Sequence of chain 1.E:
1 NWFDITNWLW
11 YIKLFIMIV

Sequence of chain 1.D:
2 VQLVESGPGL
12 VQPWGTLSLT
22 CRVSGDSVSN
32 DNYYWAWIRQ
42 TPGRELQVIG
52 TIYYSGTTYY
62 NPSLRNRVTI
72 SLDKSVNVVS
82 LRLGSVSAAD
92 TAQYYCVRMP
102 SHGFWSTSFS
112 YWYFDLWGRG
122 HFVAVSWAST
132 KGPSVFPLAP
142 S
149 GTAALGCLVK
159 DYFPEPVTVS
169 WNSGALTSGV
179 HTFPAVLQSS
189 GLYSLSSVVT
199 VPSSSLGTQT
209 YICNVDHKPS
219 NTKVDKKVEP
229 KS

A small-molecule ligand and the protein it binds are described below.
Small molecule (SMILES): C[N+](C)(C)CCOP(=O)(O)O

Binding-site contacts:
Ligand atom C1 contacts residue TYR112 of chain 1.D at 3.4 Å (hydrophobic).
Ligand atom N1 contacts residue TRP10 of chain 1.E at 4.3 Å.
Ligand atom N1 contacts residue TYR32 of chain 1.C at 4.0 Å.
Ligand atom O3 contacts residue LYS31 of chain 1.C at 3.4 Å (salt-bridge).
Ligand atom C5 contacts residue THR30 of chain 1.C at 3.6 Å.
Ligand atom O2 contacts residue TYR112 of chain 1.D at 4.4 Å.
Ligand atom C5 contacts residue TRP10 of chain 1.E at 4.3 Å (hydrophobic).
Ligand atom C2 contacts residue TYR112 of chain 1.D at 4.2 Å (hydrophobic).
Ligand atom C5 contacts residue TYR32 of chain 1.C at 3.5 Å (hydrophobic).
Ligand atom C5 contacts residue TYR11 of chain 1.E at 3.2 Å (hydrophobic).
Ligand atom N1 contacts residue THR30 of chain 1.C at 4.2 Å.
Ligand atom C4 contacts residue LYS31 of chain 1.C at 3.9 Å.
Ligand atom C2 contacts residue TRP10 of chain 1.E at 3.9 Å (hydrophobic).
Ligand atom N1 contacts residue TYR112 of chain 1.D at 3.8 Å.
Ligand atom C2 contacts residue TYR11 of chain 1.E at 4.5 Å (hydrophobic).
Ligand atom C1 contacts residue TRP10 of chain 1.E at 4.0 Å (hydrophobic).
Ligand atom C4 contacts residue TYR32 of chain 1.C at 4.0 Å (hydrophobic).
Ligand atom O2 contacts residue TRP10 of chain 1.E at 3.6 Å.
Ligand atom C3 contacts residue TRP10 of chain 1.E at 3.3 Å (hydrophobic).
Ligand atom P1 contacts residue LYS31 of chain 1.C at 3.9 Å.
Ligand atom N1 contacts residue TYR11 of chain 1.E at 4.4 Å.
Ligand atom O1 contacts residue TRP10 of chain 1.E at 4.5 Å.
Ligand atom C3 contacts residue TYR32 of chain 1.C at 3.6 Å (hydrophobic).
Ligand atom C4 contacts residue TYR112 of chain 1.D at 3.5 Å (hydrophobic).
Ligand atom O4 contacts residue LYS31 of chain 1.C at 3.1 Å (salt-bridge).
Ligand atom C3 contacts residue TYR112 of chain 1.D at 3.1 Å (hydrophobic).
Ligand atom C4 contacts residue THR30 of chain 1.C at 3.1 Å.

Sequence of chain 1.C:
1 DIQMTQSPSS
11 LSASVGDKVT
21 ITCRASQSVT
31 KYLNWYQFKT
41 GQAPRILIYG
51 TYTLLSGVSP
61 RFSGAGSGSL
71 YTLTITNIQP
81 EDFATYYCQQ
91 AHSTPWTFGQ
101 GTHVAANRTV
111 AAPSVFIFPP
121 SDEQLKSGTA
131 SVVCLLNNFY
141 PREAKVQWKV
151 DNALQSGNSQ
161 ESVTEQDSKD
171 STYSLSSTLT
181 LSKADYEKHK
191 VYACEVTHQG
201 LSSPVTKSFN